Binding-site contacts:
Ligand atom CL47 contacts residue LYS70 of chain 2.C at 3.1 Å.
Ligand atom F62 contacts residue GLN179 of chain 6.C at 3.4 Å.
Ligand atom O51 contacts residue GLN179 of chain 6.C at 3.4 Å.
Ligand atom C35 contacts residue LYS70 of chain 2.C at 3.5 Å.
Ligand atom C31 contacts residue LYS70 of chain 2.C at 3.5 Å.
Ligand atom C58 contacts residue THR54 of chain 2.C at 3.4 Å.
Ligand atom O57 contacts residue THR54 of chain 2.C at 3.5 Å.
Ligand atom CL47 contacts residue ASP74 of chain 2.C at 2.7 Å.
Ligand atom C18 contacts residue GLN179 of chain 6.C at 3.3 Å.
Ligand atom C58 contacts residue GLN50 of chain 2.C at 3.5 Å.
Ligand atom C08 contacts residue THR107 of chain 2.C at 3.6 Å.
Ligand atom O59 contacts residue SER41 of chain 6.C at 3.2 Å (h-bond).
Ligand atom C11 contacts residue TYR130 of chain 2.C at 3.4 Å (hydrophobic).
Ligand atom C19 contacts residue ASN57 of chain 2.C at 3.5 Å.
Ligand atom O57 contacts residue PRO38 of chain 6.C at 3.5 Å.
Ligand atom C49 contacts residue ASP74 of chain 2.C at 3.4 Å.
Ligand atom C04 contacts residue THR107 of chain 2.C at 3.5 Å.
Ligand atom C39 contacts residue GLN63 of chain 2.C at 3.3 Å.
Ligand atom C23 contacts residue MET66 of chain 2.C at 3.1 Å (hydrophobic).
Ligand atom F53 contacts residue GLN179 of chain 6.C at 3.4 Å.
Ligand atom F64 contacts residue LEU172 of chain 6.C at 3.4 Å.
Ligand atom F26 contacts residue LYS70 of chain 2.C at 3.2 Å.
Ligand atom N43 contacts residue ASN57 of chain 2.C at 2.8 Å (h-bond).
Ligand atom F53 contacts residue LYS182 of chain 6.C at 2.8 Å.
Ligand atom O29 contacts residue LYS70 of chain 2.C at 3.2 Å (salt-bridge).
Ligand atom F27 contacts residue MET66 of chain 2.C at 2.7 Å.
Ligand atom N06 contacts residue ASN57 of chain 2.C at 3.1 Å (h-bond).
Ligand atom C12 contacts residue TYR130 of chain 2.C at 3.2 Å (hydrophobic).
Ligand atom O51 contacts residue ASN183 of chain 6.C at 3.3 Å (h-bond).
Ligand atom CL47 contacts residue ILE73 of chain 2.C at 3.5 Å.
Ligand atom F63 contacts residue THR107 of chain 2.C at 2.8 Å.
Ligand atom F26 contacts residue LEU69 of chain 2.C at 3.2 Å.
Ligand atom C45 contacts residue ASN57 of chain 2.C at 3.5 Å.
Ligand atom C36 contacts residue GLN67 of chain 2.C at 3.3 Å.
Ligand atom F64 contacts residue ARG173 of chain 6.C at 3.5 Å.
Ligand atom C07 contacts residue THR107 of chain 2.C at 3.5 Å.
Ligand atom O57 contacts residue ASN57 of chain 2.C at 3.1 Å (h-bond).
Ligand atom F26 contacts residue ILE73 of chain 2.C at 3.0 Å.
Ligand atom F42 contacts residue LYS70 of chain 2.C at 3.1 Å.
Ligand atom C44 contacts residue ASN57 of chain 2.C at 3.4 Å.

Sequence of chain 6.C:
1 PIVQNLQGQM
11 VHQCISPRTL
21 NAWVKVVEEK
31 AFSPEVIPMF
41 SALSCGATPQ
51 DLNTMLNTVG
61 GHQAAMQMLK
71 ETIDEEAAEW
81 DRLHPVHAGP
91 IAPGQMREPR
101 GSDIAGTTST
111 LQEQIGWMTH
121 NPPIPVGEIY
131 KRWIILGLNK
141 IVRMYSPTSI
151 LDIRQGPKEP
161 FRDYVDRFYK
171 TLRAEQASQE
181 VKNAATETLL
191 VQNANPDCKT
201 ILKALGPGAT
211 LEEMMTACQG

The protein below binds the small molecule below.
Small molecule (SMILES): CC(C)(C#Cc1ccc(-c2ccc(Cl)c3c(NS(C)(=O)=O)nn(CC(F)(F)F)c23)c([C@H](Cc2cc(F)cc(F)c2)NC(=O)Cn2nc(C(F)(F)F)c3c2C(F)(F)[C@@H]2C[C@H]32)n1)S(C)(=O)=O

Sequence of chain 2.C:
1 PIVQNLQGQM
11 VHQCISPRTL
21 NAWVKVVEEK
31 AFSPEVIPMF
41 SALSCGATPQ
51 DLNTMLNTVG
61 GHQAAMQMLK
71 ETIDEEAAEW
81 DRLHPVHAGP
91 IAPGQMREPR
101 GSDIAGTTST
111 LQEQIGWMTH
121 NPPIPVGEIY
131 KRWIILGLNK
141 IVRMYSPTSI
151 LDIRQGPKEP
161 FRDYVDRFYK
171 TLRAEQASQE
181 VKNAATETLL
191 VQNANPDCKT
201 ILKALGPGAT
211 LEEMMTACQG